Binding-site contacts:
Ligand atom O3P contacts residue HIS450 of chain 1.F at 3.6 Å.
Ligand atom P2 contacts residue PHE146 of chain 1.F at 3.6 Å.
Ligand atom P1 contacts residue LYS354 of chain 1.F at 3.7 Å.
Ligand atom C1 contacts residue GLN447 of chain 1.F at 3.7 Å.
Ligand atom O2 contacts residue ARG445 of chain 1.F at 3.0 Å (salt-bridge).
Ligand atom O2P contacts residue LYS354 of chain 1.F at 3.1 Å (salt-bridge).
Ligand atom C5 contacts residue VAL149 of chain 1.F at 3.4 Å (hydrophobic).
Ligand atom O4P contacts residue VAL149 of chain 1.F at 2.7 Å (h-bond).
Ligand atom C4 contacts residue LYS354 of chain 1.F at 4.0 Å.
Ligand atom O4P contacts residue PHE146 of chain 1.F at 3.2 Å (h-bond).
Ligand atom O3 contacts residue ARG150 of chain 1.F at 3.9 Å.
Ligand atom O2P contacts residue ARG445 of chain 1.F at 3.6 Å.
Ligand atom O1 contacts residue LYS354 of chain 1.F at 3.1 Å.
Ligand atom O2P contacts residue HIS450 of chain 1.F at 3.5 Å (h-bond).
Ligand atom C2 contacts residue LYS354 of chain 1.F at 3.4 Å.
Ligand atom O1 contacts residue GLN447 of chain 1.F at 3.9 Å.
Ligand atom O5 contacts residue LYS354 of chain 1.F at 3.5 Å (salt-bridge).
Ligand atom O2 contacts residue ASP402 of chain 1.F at 4.0 Å.
Ligand atom C5 contacts residue ARG151 of chain 1.F at 3.3 Å.
Ligand atom P2 contacts residue VAL149 of chain 1.F at 3.3 Å.
Ligand atom O3P contacts residue ARG445 of chain 1.F at 2.7 Å (salt-bridge).
Ligand atom O4P contacts residue ARG151 of chain 1.F at 3.3 Å.
Ligand atom C2 contacts residue ARG445 of chain 1.F at 3.6 Å.
Ligand atom O2 contacts residue LYS354 of chain 1.F at 3.8 Å.
Ligand atom C5 contacts residue ARG150 of chain 1.F at 3.4 Å.
Ligand atom C1 contacts residue ARG445 of chain 1.F at 3.8 Å.
Ligand atom O6P contacts residue ARG151 of chain 1.F at 3.7 Å.
Ligand atom O5 contacts residue VAL149 of chain 1.F at 3.7 Å.
Ligand atom O3P contacts residue ARG449 of chain 1.F at 2.3 Å (salt-bridge).
Ligand atom P1 contacts residue ARG449 of chain 1.F at 3.7 Å.
Ligand atom C3 contacts residue LYS354 of chain 1.F at 3.1 Å.
Ligand atom P2 contacts residue LYS354 of chain 1.F at 3.1 Å.
Ligand atom C1 contacts residue LYS354 of chain 1.F at 3.6 Å.
Ligand atom O5P contacts residue LYS354 of chain 1.F at 2.4 Å (salt-bridge).
Ligand atom O5P contacts residue VAL149 of chain 1.F at 3.0 Å (h-bond).
Ligand atom P1 contacts residue ARG445 of chain 1.F at 3.2 Å.
Ligand atom O5P contacts residue PHE146 of chain 1.F at 2.9 Å (h-bond).
Ligand atom O1 contacts residue ARG445 of chain 1.F at 2.9 Å (salt-bridge).
Ligand atom O5 contacts residue ARG151 of chain 1.F at 3.5 Å (salt-bridge).
Ligand atom O6P contacts residue LYS354 of chain 1.F at 3.2 Å (salt-bridge).

The protein below binds the small molecule below.
Small molecule (SMILES): O=C(COP(=O)(O)O)[C@H](O)[C@H](O)COP(=O)(O)O

Sequence of chain 1.F:
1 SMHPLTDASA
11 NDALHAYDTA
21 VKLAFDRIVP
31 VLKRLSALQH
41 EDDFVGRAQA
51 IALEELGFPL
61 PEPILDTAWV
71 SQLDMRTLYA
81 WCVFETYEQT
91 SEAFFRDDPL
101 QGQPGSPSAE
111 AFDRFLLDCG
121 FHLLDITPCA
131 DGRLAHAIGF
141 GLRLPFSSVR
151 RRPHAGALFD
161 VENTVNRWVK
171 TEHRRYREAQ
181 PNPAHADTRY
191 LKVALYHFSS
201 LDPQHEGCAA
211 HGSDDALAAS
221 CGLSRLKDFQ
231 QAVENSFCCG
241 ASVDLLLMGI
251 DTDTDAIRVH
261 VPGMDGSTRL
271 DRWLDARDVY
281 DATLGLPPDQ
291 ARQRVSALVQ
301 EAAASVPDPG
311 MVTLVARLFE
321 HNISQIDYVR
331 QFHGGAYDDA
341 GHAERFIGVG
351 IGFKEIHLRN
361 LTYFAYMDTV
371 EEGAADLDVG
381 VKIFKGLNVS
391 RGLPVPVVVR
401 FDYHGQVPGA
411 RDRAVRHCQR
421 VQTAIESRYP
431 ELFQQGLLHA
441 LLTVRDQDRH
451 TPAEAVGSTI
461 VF